This small molecule binds to this protein.
Small molecule (SMILES): CC(=O)N1Cc2cc(S(C)(=O)=O)ccc2[C@@H]1C(=O)Nc1ccc(C(O)(C(F)(F)F)C(F)(F)F)cc1

Binding-site contacts:
Ligand atom O33 contacts residue GLN43 of chain 1.A at 3.6 Å.
Ligand atom N15 contacts residue PHE134 of chain 1.A at 3.0 Å (h-bond).
Ligand atom F25 contacts residue DMS1 of chain 1.D at 3.2 Å.
Ligand atom F31 contacts residue LEU81 of chain 1.A at 3.5 Å.
Ligand atom O23 contacts residue LEU81 of chain 1.A at 3.6 Å.
Ligand atom F29 contacts residue DMS1 of chain 1.D at 3.0 Å.
Ligand atom F29 contacts residue ILE157 of chain 1.A at 3.2 Å.
Ligand atom F26 contacts residue PHE145 of chain 1.A at 3.5 Å.
Ligand atom F30 contacts residue ILE157 of chain 1.A at 3.6 Å.
Ligand atom C10 contacts residue MET122 of chain 1.A at 3.6 Å (hydrophobic).
Ligand atom F25 contacts residue LEU148 of chain 1.A at 3.5 Å.
Ligand atom N15 contacts residue PHE135 of chain 1.A at 3.8 Å.
Ligand atom O23 contacts residue DMS1 of chain 1.D at 2.4 Å (h-bond).
Ligand atom O23 contacts residue CYS77 of chain 1.A at 3.8 Å.
Ligand atom C16 contacts residue PHE135 of chain 1.A at 3.7 Å (hydrophobic).
Ligand atom F27 contacts residue PHE145 of chain 1.A at 3.2 Å.
Ligand atom C2 contacts residue GLU136 of chain 1.A at 3.7 Å.
Ligand atom C24 contacts residue ILE154 of chain 1.A at 3.8 Å (hydrophobic).
Ligand atom F26 contacts residue ILE154 of chain 1.A at 3.5 Å.
Ligand atom F27 contacts residue CYS77 of chain 1.A at 3.0 Å.
Ligand atom F25 contacts residue ILE154 of chain 1.A at 2.9 Å.
Ligand atom S32 contacts residue ARG124 of chain 1.A at 3.5 Å (salt-bridge).
Ligand atom C35 contacts residue GLN43 of chain 1.A at 3.3 Å.
Ligand atom O33 contacts residue LEU44 of chain 1.A at 3.1 Å (h-bond).
Ligand atom O3 contacts residue PHE135 of chain 1.A at 3.5 Å.
Ligand atom C10 contacts residue ALA125 of chain 1.A at 3.6 Å (hydrophobic).
Ligand atom O34 contacts residue ARG121 of chain 1.A at 3.5 Å (salt-bridge).
Ligand atom C12 contacts residue PHE134 of chain 1.A at 3.3 Å (hydrophobic).
Ligand atom O33 contacts residue CYS42 of chain 1.A at 3.2 Å (h-bond).
Ligand atom O3 contacts residue GLU136 of chain 1.A at 2.8 Å (salt-bridge).
Ligand atom O33 contacts residue ARG124 of chain 1.A at 3.3 Å (salt-bridge).
Ligand atom C7 contacts residue LEU44 of chain 1.A at 3.7 Å (hydrophobic).
Ligand atom C28 contacts residue DMS1 of chain 1.D at 3.7 Å.
Ligand atom C9 contacts residue ALA125 of chain 1.A at 3.5 Å (hydrophobic).
Ligand atom C22 contacts residue DMS1 of chain 1.D at 3.5 Å.
Ligand atom O34 contacts residue ARG124 of chain 1.A at 3.0 Å (salt-bridge).
Ligand atom O34 contacts residue LEU49 of chain 1.A at 3.5 Å.
Ligand atom C13 contacts residue PHE134 of chain 1.A at 3.7 Å (hydrophobic).
Ligand atom C7 contacts residue GLN43 of chain 1.A at 3.7 Å.
Ligand atom O14 contacts residue HIS80 of chain 1.A at 3.5 Å.

Sequence of chain 1.A:
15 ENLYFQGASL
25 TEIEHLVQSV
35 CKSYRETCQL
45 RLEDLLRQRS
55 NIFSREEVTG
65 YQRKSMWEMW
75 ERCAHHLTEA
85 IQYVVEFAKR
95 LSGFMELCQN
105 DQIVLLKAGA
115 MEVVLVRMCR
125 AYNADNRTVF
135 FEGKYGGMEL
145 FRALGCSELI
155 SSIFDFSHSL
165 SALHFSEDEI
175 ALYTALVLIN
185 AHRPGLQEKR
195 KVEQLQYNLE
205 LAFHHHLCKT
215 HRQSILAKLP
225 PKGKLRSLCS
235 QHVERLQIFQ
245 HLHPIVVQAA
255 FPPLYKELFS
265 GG